Sequence of chain 1.B:
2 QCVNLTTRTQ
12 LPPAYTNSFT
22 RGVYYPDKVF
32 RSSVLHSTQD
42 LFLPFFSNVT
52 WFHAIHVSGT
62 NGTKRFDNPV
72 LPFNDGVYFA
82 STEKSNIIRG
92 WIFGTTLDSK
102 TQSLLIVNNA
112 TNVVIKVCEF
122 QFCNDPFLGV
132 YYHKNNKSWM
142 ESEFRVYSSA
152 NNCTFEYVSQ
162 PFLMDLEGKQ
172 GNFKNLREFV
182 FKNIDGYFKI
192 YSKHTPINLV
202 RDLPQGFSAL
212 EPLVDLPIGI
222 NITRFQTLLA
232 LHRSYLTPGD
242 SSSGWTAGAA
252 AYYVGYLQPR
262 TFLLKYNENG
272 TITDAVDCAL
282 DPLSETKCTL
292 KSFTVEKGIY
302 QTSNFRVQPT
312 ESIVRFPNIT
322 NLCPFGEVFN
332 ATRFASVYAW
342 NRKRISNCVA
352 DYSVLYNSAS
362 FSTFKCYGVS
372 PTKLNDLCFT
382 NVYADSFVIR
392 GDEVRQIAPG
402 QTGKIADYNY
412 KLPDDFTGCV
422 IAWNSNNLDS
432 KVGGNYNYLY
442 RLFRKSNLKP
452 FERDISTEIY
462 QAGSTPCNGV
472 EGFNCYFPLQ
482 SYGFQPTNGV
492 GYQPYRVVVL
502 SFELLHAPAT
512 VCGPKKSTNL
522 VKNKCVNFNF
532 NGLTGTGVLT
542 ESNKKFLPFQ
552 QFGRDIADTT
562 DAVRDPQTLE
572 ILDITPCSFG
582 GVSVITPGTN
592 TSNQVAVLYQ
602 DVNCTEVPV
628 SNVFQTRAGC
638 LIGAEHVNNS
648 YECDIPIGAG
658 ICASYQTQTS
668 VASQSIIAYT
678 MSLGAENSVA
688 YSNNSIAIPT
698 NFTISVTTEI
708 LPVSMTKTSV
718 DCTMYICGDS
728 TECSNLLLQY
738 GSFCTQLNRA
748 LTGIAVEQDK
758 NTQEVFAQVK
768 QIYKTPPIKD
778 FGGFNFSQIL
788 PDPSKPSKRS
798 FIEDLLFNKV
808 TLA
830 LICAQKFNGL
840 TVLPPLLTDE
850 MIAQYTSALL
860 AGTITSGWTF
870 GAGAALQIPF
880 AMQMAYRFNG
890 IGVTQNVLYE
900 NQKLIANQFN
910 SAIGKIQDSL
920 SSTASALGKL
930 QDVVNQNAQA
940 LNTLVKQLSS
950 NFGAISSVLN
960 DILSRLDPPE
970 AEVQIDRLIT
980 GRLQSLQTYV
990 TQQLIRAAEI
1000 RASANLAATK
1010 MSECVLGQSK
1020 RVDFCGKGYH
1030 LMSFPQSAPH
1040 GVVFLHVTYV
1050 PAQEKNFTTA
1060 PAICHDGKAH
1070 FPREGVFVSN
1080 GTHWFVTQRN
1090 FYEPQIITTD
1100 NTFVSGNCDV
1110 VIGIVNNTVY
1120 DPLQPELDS

Binding-site contacts:
Ligand atom C4 contacts residue ASN1055 of chain 1.B at 4.2 Å.
Ligand atom C5 contacts residue ASN1055 of chain 1.B at 3.6 Å.
Ligand atom C3 contacts residue ASN1055 of chain 1.B at 3.8 Å.
Ligand atom N2 contacts residue ASN1055 of chain 1.B at 2.9 Å (h-bond).
Ligand atom C1 contacts residue ASN1055 of chain 1.B at 1.4 Å.
Ligand atom O7 contacts residue ASN1055 of chain 1.B at 2.8 Å (h-bond).
Ligand atom C7 contacts residue ASN1055 of chain 1.B at 3.1 Å.
Ligand atom C8 contacts residue ASN1055 of chain 1.B at 4.3 Å.
Ligand atom O5 contacts residue ASN1055 of chain 1.B at 2.3 Å (h-bond).
Ligand atom C2 contacts residue ASN1055 of chain 1.B at 2.5 Å.
Ligand atom O7 contacts residue SER692 of chain 1.B at 4.2 Å.

This small molecule binds to this protein.
Small molecule (SMILES): CC(=O)N[C@@H]1[C@@H](O)[C@H](O)[C@@H](CO)O[C@H]1O